Binding-site contacts:
Ligand atom C1 contacts residue ASN80 of chain 1.B at 3.6 Å.
Ligand atom C5 contacts residue ASN80 of chain 1.B at 3.5 Å.
Ligand atom C6 contacts residue ASN80 of chain 1.B at 3.7 Å.
Ligand atom O6 contacts residue LEU84 of chain 1.B at 3.9 Å.
Ligand atom C3 contacts residue GLN89 of chain 1.B at 4.3 Å.
Ligand atom C5 contacts residue ASN77 of chain 1.B at 3.7 Å.
Ligand atom O3 contacts residue GLN89 of chain 1.B at 3.2 Å (h-bond).
Ligand atom C6 contacts residue LEU82 of chain 1.B at 4.5 Å (hydrophobic).
Ligand atom O7 contacts residue ASN77 of chain 1.B at 3.4 Å (h-bond).
Ligand atom C7 contacts residue VAL87 of chain 1.B at 4.0 Å (hydrophobic).
Ligand atom C7 contacts residue ALA86 of chain 1.B at 4.2 Å (hydrophobic).
Ligand atom N2 contacts residue GLN89 of chain 1.B at 3.8 Å.
Ligand atom C8 contacts residue GLN89 of chain 1.B at 3.6 Å.
Ligand atom C8 contacts residue ASN77 of chain 1.B at 4.5 Å.
Ligand atom O5 contacts residue ASN80 of chain 1.B at 3.1 Å (h-bond).
Ligand atom O5 contacts residue ASN77 of chain 1.B at 2.4 Å (h-bond).
Ligand atom O7 contacts residue VAL87 of chain 1.B at 3.0 Å (h-bond).
Ligand atom O7 contacts residue GLN89 of chain 1.B at 3.4 Å (h-bond).
Ligand atom C3 contacts residue ASN77 of chain 1.B at 3.8 Å.
Ligand atom N2 contacts residue ASN77 of chain 1.B at 2.9 Å (h-bond).
Ligand atom C8 contacts residue ALA86 of chain 1.B at 3.9 Å (hydrophobic).
Ligand atom O5 contacts residue LEU84 of chain 1.B at 4.0 Å.
Ligand atom C7 contacts residue GLN89 of chain 1.B at 3.3 Å.
Ligand atom C2 contacts residue GLN89 of chain 1.B at 4.3 Å.
Ligand atom C2 contacts residue ASN77 of chain 1.B at 2.4 Å.
Ligand atom C8 contacts residue VAL87 of chain 1.B at 4.2 Å (hydrophobic).
Ligand atom O7 contacts residue ALA86 of chain 1.B at 3.4 Å.
Ligand atom C1 contacts residue ASN77 of chain 1.B at 1.4 Å.
Ligand atom C4 contacts residue ASN77 of chain 1.B at 4.2 Å.
Ligand atom C7 contacts residue ASN77 of chain 1.B at 3.3 Å.

Sequence of chain 1.B:
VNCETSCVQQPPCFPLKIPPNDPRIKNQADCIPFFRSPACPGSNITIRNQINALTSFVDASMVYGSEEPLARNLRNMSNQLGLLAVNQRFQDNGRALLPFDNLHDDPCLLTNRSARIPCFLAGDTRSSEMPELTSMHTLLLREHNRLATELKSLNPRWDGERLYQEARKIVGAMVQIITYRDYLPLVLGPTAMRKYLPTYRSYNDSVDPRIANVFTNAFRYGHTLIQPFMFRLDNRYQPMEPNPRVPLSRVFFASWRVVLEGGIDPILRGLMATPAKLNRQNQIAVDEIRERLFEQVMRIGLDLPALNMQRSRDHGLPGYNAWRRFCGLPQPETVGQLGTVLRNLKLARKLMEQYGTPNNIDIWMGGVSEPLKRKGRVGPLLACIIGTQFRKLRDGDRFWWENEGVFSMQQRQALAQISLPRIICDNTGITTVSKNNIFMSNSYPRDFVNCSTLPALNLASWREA

The protein below binds the small molecule below.
Small molecule (SMILES): CC(=O)N[C@@H]1[C@@H](O)[C@H](O)[C@@H](CO)O[C@H]1O